The protein below binds the small molecule below.
Small molecule (SMILES): CC(=O)N[C@@H]1[C@@H](O)[C@H](O)[C@@H](CO)O[C@H]1O

Sequence of chain 1.B:
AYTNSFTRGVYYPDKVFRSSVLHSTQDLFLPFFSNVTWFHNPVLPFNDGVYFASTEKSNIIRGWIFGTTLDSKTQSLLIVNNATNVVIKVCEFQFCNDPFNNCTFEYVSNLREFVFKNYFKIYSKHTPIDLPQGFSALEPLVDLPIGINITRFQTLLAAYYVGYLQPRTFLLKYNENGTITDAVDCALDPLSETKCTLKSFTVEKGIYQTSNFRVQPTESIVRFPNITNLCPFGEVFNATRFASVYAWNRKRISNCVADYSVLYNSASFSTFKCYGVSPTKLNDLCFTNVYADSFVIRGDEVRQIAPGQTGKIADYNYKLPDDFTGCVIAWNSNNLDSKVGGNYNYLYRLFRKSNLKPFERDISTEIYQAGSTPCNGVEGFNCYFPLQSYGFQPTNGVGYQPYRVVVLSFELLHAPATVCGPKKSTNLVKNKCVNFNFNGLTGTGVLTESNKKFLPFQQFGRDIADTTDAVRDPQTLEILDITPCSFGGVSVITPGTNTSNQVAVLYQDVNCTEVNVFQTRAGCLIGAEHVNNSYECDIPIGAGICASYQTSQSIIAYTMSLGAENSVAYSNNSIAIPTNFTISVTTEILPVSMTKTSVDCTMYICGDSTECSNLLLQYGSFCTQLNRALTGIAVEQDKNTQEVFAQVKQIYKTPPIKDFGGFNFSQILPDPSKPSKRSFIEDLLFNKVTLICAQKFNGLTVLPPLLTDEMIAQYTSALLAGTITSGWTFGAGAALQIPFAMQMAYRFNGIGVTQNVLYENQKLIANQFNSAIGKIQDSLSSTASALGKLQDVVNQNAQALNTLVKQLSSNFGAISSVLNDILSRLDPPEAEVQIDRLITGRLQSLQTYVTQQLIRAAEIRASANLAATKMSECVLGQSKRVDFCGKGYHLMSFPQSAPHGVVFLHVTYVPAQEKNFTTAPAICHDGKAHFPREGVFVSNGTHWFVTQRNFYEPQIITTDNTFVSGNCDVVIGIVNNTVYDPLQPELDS

Binding-site contacts:
Ligand atom C5 contacts residue ASN616 of chain 1.B at 3.6 Å.
Ligand atom C2 contacts residue ASN616 of chain 1.B at 2.5 Å.
Ligand atom N2 contacts residue ASN616 of chain 1.B at 2.9 Å (h-bond).
Ligand atom C1 contacts residue ASN616 of chain 1.B at 1.4 Å.
Ligand atom C3 contacts residue ASN616 of chain 1.B at 3.8 Å.
Ligand atom O5 contacts residue ASN616 of chain 1.B at 2.4 Å (h-bond).
Ligand atom C4 contacts residue ASN616 of chain 1.B at 4.2 Å.
Ligand atom O6 contacts residue GLN644 of chain 1.B at 3.9 Å.
Ligand atom C7 contacts residue ASN616 of chain 1.B at 4.0 Å.